The small molecule below binds the protein below.
Small molecule (SMILES): CC(C)(C)C[C@@H]1N[C@@H](C(=O)NCCN)[C@H](c2cccc(Cl)c2F)[C@]12C(=O)Nc1cc(Cl)ccc12

Binding-site contacts:
Ligand atom CL1 contacts residue ILE82 of chain 1.B at 3.8 Å.
Ligand atom CL2 contacts residue LEU40 of chain 1.B at 3.7 Å.
Ligand atom N4 contacts residue VAL76 of chain 1.B at 3.9 Å.
Ligand atom C15 contacts residue HIS79 of chain 1.B at 3.7 Å.
Ligand atom C9 contacts residue VAL76 of chain 1.B at 3.7 Å (hydrophobic).
Ligand atom F1 contacts residue ILE82 of chain 1.B at 3.1 Å.
Ligand atom C6 contacts residue HIS79 of chain 1.B at 3.8 Å.
Ligand atom C21 contacts residue PHE74 of chain 1.B at 3.8 Å (hydrophobic).
Ligand atom C12 contacts residue ILE44 of chain 1.B at 3.9 Å (hydrophobic).
Ligand atom C7 contacts residue VAL76 of chain 1.B at 3.8 Å (hydrophobic).
Ligand atom C21 contacts residue ILE44 of chain 1.B at 3.6 Å (hydrophobic).
Ligand atom C12 contacts residue GLY41 of chain 1.B at 3.8 Å.
Ligand atom C13 contacts residue TYR50 of chain 1.B at 3.8 Å (hydrophobic).
Ligand atom C14 contacts residue TYR50 of chain 1.B at 3.5 Å (hydrophobic).
Ligand atom C13 contacts residue VAL76 of chain 1.B at 3.6 Å (hydrophobic).
Ligand atom C22 contacts residue ILE44 of chain 1.B at 3.6 Å (hydrophobic).
Ligand atom C3 contacts residue TYR83 of chain 1.B at 3.7 Å (hydrophobic).
Ligand atom C4 contacts residue LEU37 of chain 1.B at 3.9 Å (hydrophobic).
Ligand atom O1 contacts residue HIS79 of chain 1.B at 2.5 Å (h-bond).
Ligand atom C23 contacts residue LEU37 of chain 1.B at 3.9 Å (hydrophobic).
Ligand atom N2 contacts residue LEU37 of chain 1.B at 2.9 Å (h-bond).
Ligand atom C25 contacts residue LEU37 of chain 1.B at 3.8 Å (hydrophobic).
Ligand atom F1 contacts residue HIS79 of chain 1.B at 3.5 Å.
Ligand atom C1 contacts residue HIS79 of chain 1.B at 3.5 Å.
Ligand atom CL1 contacts residue HIS79 of chain 1.B at 3.5 Å.
Ligand atom C12 contacts residue MET45 of chain 1.B at 3.5 Å (hydrophobic).
Ligand atom CL2 contacts residue ILE44 of chain 1.B at 3.8 Å.
Ligand atom O1 contacts residue VAL76 of chain 1.B at 3.5 Å (h-bond).
Ligand atom C20 contacts residue VAL76 of chain 1.B at 3.7 Å (hydrophobic).
Ligand atom CL1 contacts residue TYR83 of chain 1.B at 3.4 Å.
Ligand atom C15 contacts residue VAL76 of chain 1.B at 3.5 Å (hydrophobic).
Ligand atom C3 contacts residue HIS79 of chain 1.B at 3.8 Å.
Ligand atom CL2 contacts residue PHE69 of chain 1.B at 3.7 Å.
Ligand atom C1 contacts residue LEU37 of chain 1.B at 3.9 Å (hydrophobic).
Ligand atom C2 contacts residue HIS79 of chain 1.B at 3.6 Å.
Ligand atom C3 contacts residue LEU37 of chain 1.B at 3.6 Å (hydrophobic).
Ligand atom F1 contacts residue VAL76 of chain 1.B at 3.9 Å.
Ligand atom C24 contacts residue LEU37 of chain 1.B at 3.7 Å (hydrophobic).
Ligand atom N1 contacts residue VAL76 of chain 1.B at 3.5 Å.
Ligand atom C23 contacts residue LEU40 of chain 1.B at 3.9 Å (hydrophobic).

Sequence of chain 1.B:
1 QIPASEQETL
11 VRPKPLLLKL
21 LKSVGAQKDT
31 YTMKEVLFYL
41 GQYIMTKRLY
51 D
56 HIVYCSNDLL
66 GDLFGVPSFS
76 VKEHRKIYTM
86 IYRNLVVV